Sequence of chain 1.A:
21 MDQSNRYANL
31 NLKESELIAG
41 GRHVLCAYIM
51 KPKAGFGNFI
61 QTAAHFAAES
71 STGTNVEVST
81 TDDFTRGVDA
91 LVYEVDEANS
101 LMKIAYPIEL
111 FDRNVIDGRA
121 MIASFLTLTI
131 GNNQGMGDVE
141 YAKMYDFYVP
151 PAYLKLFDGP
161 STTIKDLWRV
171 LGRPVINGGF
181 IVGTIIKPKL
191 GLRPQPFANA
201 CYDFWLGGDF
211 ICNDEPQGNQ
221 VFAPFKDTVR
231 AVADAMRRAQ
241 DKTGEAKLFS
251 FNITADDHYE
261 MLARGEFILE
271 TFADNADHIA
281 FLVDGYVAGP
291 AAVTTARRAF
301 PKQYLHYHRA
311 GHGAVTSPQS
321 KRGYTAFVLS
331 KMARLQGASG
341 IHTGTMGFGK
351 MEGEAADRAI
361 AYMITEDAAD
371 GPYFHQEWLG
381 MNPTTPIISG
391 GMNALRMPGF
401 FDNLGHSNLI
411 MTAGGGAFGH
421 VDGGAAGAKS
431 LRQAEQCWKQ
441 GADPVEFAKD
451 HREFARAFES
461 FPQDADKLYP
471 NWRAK

Binding-site contacts:
Ligand atom O6P contacts residue ARG309 of chain 1.A at 2.6 Å (salt-bridge).
Ligand atom C contacts residue ASN132 of chain 1.B at 3.3 Å.
Ligand atom O2 contacts residue MG1 of chain 1.N at 2.0 Å.
Ligand atom O7 contacts residue GLU215 of chain 1.A at 3.5 Å (salt-bridge).
Ligand atom O7 contacts residue ASP214 of chain 1.A at 3.4 Å (salt-bridge).
Ligand atom O3 contacts residue MG1 of chain 1.N at 2.4 Å.
Ligand atom C2 contacts residue MG1 of chain 1.N at 2.7 Å.
Ligand atom O6 contacts residue LYS350 of chain 1.A at 2.8 Å (salt-bridge).
Ligand atom O1P contacts residue ALA413 of chain 1.A at 3.6 Å.
Ligand atom O3 contacts residue ASN132 of chain 1.B at 3.1 Å (h-bond).
Ligand atom O1P contacts residue ILE185 of chain 1.A at 3.4 Å.
Ligand atom O3P contacts residue GLY391 of chain 1.A at 2.6 Å (h-bond).
Ligand atom C1 contacts residue SER389 of chain 1.A at 3.5 Å.
Ligand atom O2 contacts residue CO31 of chain 1.O at 2.9 Å (h-bond).
Ligand atom O4 contacts residue SER389 of chain 1.A at 3.2 Å.
Ligand atom O5P contacts residue ARG309 of chain 1.A at 2.9 Å (salt-bridge).
Ligand atom O2P contacts residue THR74 of chain 1.B at 2.8 Å (h-bond).
Ligand atom O7 contacts residue LYS189 of chain 1.A at 2.7 Å (salt-bridge).
Ligand atom O4 contacts residue GLY390 of chain 1.A at 3.1 Å.
Ligand atom C contacts residue LYS187 of chain 1.A at 3.5 Å.
Ligand atom O7 contacts residue ASN132 of chain 1.B at 2.8 Å (h-bond).
Ligand atom O7 contacts residue LYS187 of chain 1.A at 3.4 Å (salt-bridge).
Ligand atom O4P contacts residue HIS342 of chain 1.A at 2.6 Å (h-bond).
Ligand atom O2P contacts residue GLY415 of chain 1.A at 3.0 Å (h-bond).
Ligand atom O2 contacts residue ASP214 of chain 1.A at 3.5 Å (salt-bridge).
Ligand atom O3 contacts residue CO31 of chain 1.O at 2.9 Å (h-bond).
Ligand atom O7 contacts residue MG1 of chain 1.N at 2.1 Å.
Ligand atom O2 contacts residue LYS187 of chain 1.A at 3.0 Å (salt-bridge).
Ligand atom O4P contacts residue SER389 of chain 1.A at 3.1 Å (h-bond).
Ligand atom O3P contacts residue LYS350 of chain 1.A at 3.1 Å (salt-bridge).
Ligand atom C3 contacts residue CO31 of chain 1.O at 3.3 Å.
Ligand atom C contacts residue MG1 of chain 1.N at 2.7 Å.
Ligand atom O2P contacts residue LYS187 of chain 1.A at 3.2 Å.
Ligand atom O1 contacts residue LYS187 of chain 1.A at 3.1 Å (salt-bridge).
Ligand atom O1P contacts residue GLY414 of chain 1.A at 2.7 Å (h-bond).
Ligand atom C3 contacts residue MG1 of chain 1.N at 3.1 Å.
Ligand atom O3 contacts residue GLU215 of chain 1.A at 2.9 Å (salt-bridge).
Ligand atom O6 contacts residue GLU69 of chain 1.B at 3.6 Å (salt-bridge).
Ligand atom O3 contacts residue HIS308 of chain 1.A at 2.7 Å (h-bond).
Ligand atom O6P contacts residue HIS342 of chain 1.A at 3.6 Å.

Sequence of chain 1.B:
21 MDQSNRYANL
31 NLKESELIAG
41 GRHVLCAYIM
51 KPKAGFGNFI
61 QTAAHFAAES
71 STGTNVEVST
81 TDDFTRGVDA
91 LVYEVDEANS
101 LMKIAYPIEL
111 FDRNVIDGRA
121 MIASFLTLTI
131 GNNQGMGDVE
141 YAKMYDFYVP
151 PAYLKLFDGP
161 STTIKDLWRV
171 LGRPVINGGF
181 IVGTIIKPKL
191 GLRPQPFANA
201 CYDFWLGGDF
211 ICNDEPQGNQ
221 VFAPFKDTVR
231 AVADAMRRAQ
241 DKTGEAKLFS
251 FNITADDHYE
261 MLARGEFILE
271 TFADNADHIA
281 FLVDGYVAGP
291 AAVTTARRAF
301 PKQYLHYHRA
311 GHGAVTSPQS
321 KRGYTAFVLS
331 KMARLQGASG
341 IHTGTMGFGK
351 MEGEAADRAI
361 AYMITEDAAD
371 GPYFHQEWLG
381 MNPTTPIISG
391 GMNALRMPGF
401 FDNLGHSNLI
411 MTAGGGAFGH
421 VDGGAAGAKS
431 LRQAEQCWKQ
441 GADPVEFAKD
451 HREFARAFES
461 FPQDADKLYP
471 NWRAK

A protein and the small-molecule ligand that binds it are described below.
Small molecule (SMILES): O=C(O)[C@@](O)(COP(=O)(O)O)[C@H](O)[C@H](O)COP(=O)(O)O